Sequence of chain 1.EB:
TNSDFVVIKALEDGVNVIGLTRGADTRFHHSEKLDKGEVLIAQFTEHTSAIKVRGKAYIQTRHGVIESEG

Binding-site contacts:
Ligand atom CA contacts residue THR23 of chain 1.FB at 3.8 Å.
Ligand atom O contacts residue SER51 of chain 1.FB at 3.1 Å (h-bond).
Ligand atom N contacts residue GLY25 of chain 1.FB at 2.8 Å (h-bond).
Ligand atom CZ2 contacts residue ILE53 of chain 1.EB at 4.0 Å (hydrophobic).
Ligand atom C contacts residue THR47 of chain 1.EB at 3.4 Å.
Ligand atom CZ3 contacts residue GLY21 of chain 1.EB at 3.6 Å.
Ligand atom CA contacts residue GLY25 of chain 1.FB at 3.5 Å.
Ligand atom C contacts residue GLY25 of chain 1.FB at 3.4 Å.
Ligand atom CD1 contacts residue SER51 of chain 1.FB at 3.5 Å.
Ligand atom OXT contacts residue GLY25 of chain 1.FB at 4.0 Å.
Ligand atom CB contacts residue THR28 of chain 1.FB at 3.6 Å.
Ligand atom C contacts residue SER51 of chain 1.FB at 3.6 Å.
Ligand atom O contacts residue THR47 of chain 1.EB at 3.5 Å (h-bond).
Ligand atom N contacts residue THR23 of chain 1.FB at 3.0 Å (h-bond).
Ligand atom CZ2 contacts residue ALA44 of chain 1.EB at 4.0 Å (hydrophobic).
Ligand atom CA contacts residue THR28 of chain 1.FB at 3.3 Å.
Ligand atom NE1 contacts residue ALA44 of chain 1.EB at 3.9 Å.
Ligand atom OXT contacts residue HIS49 of chain 1.EB at 4.0 Å.
Ligand atom CE3 contacts residue HIS32 of chain 1.EB at 3.9 Å.
Ligand atom CH2 contacts residue GLY21 of chain 1.EB at 3.5 Å.
Ligand atom N contacts residue ASP27 of chain 1.FB at 3.2 Å (salt-bridge).
Ligand atom O contacts residue GLY25 of chain 1.FB at 3.0 Å (h-bond).
Ligand atom CZ2 contacts residue THR50 of chain 1.EB at 3.9 Å.
Ligand atom CD2 contacts residue THR50 of chain 1.EB at 4.1 Å.
Ligand atom CA contacts residue SER51 of chain 1.FB at 3.9 Å.
Ligand atom CE2 contacts residue ALA44 of chain 1.EB at 4.1 Å (hydrophobic).
Ligand atom C contacts residue THR50 of chain 1.EB at 3.9 Å.
Ligand atom OXT contacts residue THR50 of chain 1.EB at 2.8 Å (h-bond).
Ligand atom O contacts residue ARG24 of chain 1.FB at 3.6 Å.
Ligand atom CB contacts residue THR23 of chain 1.FB at 3.7 Å.
Ligand atom CB contacts residue SER51 of chain 1.FB at 3.2 Å.
Ligand atom CD1 contacts residue THR47 of chain 1.EB at 3.7 Å.
Ligand atom CE2 contacts residue GLN45 of chain 1.EB at 3.9 Å.
Ligand atom CD1 contacts residue GLN45 of chain 1.EB at 3.6 Å.
Ligand atom CH2 contacts residue ILE20 of chain 1.EB at 4.0 Å (hydrophobic).
Ligand atom OXT contacts residue THR47 of chain 1.EB at 2.4 Å (h-bond).
Ligand atom N contacts residue THR28 of chain 1.FB at 2.8 Å (h-bond).
Ligand atom CZ3 contacts residue HIS32 of chain 1.EB at 3.9 Å.
Ligand atom NE1 contacts residue GLN45 of chain 1.EB at 2.8 Å (h-bond).
Ligand atom CG contacts residue SER51 of chain 1.FB at 3.7 Å.

Sequence of chain 1.FB:
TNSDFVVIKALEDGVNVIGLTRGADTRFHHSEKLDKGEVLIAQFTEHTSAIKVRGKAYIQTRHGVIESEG

This small molecule binds to this protein.
Small molecule (SMILES): N[C@@H](Cc1c[nH]c2ccccc12)C(=O)O